Sequence of chain 1.F:
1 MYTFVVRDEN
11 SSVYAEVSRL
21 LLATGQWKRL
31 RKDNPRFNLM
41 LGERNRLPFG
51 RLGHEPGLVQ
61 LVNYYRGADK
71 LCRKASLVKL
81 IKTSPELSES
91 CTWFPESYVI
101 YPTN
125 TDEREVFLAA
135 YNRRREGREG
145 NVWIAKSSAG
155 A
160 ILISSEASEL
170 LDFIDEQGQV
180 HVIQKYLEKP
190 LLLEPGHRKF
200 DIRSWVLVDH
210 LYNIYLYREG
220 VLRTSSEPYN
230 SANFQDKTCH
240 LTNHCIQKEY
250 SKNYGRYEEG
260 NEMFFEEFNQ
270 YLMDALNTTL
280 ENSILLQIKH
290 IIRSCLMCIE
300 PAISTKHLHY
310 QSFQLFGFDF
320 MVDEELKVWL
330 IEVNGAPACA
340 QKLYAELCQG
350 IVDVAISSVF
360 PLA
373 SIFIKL

Binding-site contacts:
Ligand atom O3A contacts residue ASP318 of chain 1.F at 3.6 Å (salt-bridge).
Ligand atom O3G contacts residue GLU331 of chain 1.F at 2.8 Å (salt-bridge).
Ligand atom C3B contacts residue GLU331 of chain 1.F at 3.0 Å.
Ligand atom PB contacts residue ASP318 of chain 1.F at 3.8 Å.
Ligand atom N7 contacts residue ILE148 of chain 1.F at 3.5 Å.
Ligand atom C2 contacts residue MET320 of chain 1.F at 3.5 Å (hydrophobic).
Ligand atom O3' contacts residue ASN242 of chain 1.F at 3.7 Å.
Ligand atom O2A contacts residue LYS150 of chain 1.F at 2.6 Å (salt-bridge).
Ligand atom O3G contacts residue LYS74 of chain 1.F at 3.0 Å (salt-bridge).
Ligand atom O1B contacts residue ARG222 of chain 1.F at 2.7 Å (salt-bridge).
Ligand atom O3A contacts residue GLU331 of chain 1.F at 2.7 Å (salt-bridge).
Ligand atom O1B contacts residue ASN333 of chain 1.F at 3.7 Å.
Ligand atom O2' contacts residue HIS239 of chain 1.F at 3.8 Å.
Ligand atom C2' contacts residue ILE330 of chain 1.F at 3.9 Å (hydrophobic).
Ligand atom N6 contacts residue LYS184 of chain 1.F at 2.7 Å (salt-bridge).
Ligand atom PA contacts residue GLU331 of chain 1.F at 3.6 Å.
Ligand atom N6 contacts residue TYR185 of chain 1.F at 3.8 Å.
Ligand atom C6 contacts residue LEU186 of chain 1.F at 3.9 Å (hydrophobic).
Ligand atom C2 contacts residue LYS198 of chain 1.F at 3.8 Å.
Ligand atom O2A contacts residue LYS74 of chain 1.F at 3.9 Å.
Ligand atom N3 contacts residue LYS198 of chain 1.F at 3.5 Å (salt-bridge).
Ligand atom O2A contacts residue GLU331 of chain 1.F at 3.2 Å (salt-bridge).
Ligand atom O2' contacts residue MET320 of chain 1.F at 3.4 Å.
Ligand atom O1A contacts residue ASN242 of chain 1.F at 3.6 Å.
Ligand atom C6 contacts residue LYS184 of chain 1.F at 3.8 Å.
Ligand atom C5' contacts residue ASN242 of chain 1.F at 3.1 Å.
Ligand atom PB contacts residue GLU331 of chain 1.F at 3.4 Å.
Ligand atom C3' contacts residue ASP200 of chain 1.F at 3.8 Å.
Ligand atom C3B contacts residue ASN333 of chain 1.F at 3.5 Å.
Ligand atom N1 contacts residue LEU186 of chain 1.F at 3.2 Å (h-bond).
Ligand atom N6 contacts residue GLN183 of chain 1.F at 3.7 Å.
Ligand atom PG contacts residue GLU331 of chain 1.F at 3.4 Å.
Ligand atom O3' contacts residue ASP200 of chain 1.F at 3.1 Å (salt-bridge).
Ligand atom O3' contacts residue THR241 of chain 1.F at 3.1 Å (h-bond).
Ligand atom N7 contacts residue GLN183 of chain 1.F at 3.9 Å.
Ligand atom C4' contacts residue ASN242 of chain 1.F at 3.6 Å.
Ligand atom O1B contacts residue ASP318 of chain 1.F at 2.7 Å (salt-bridge).
Ligand atom N3 contacts residue MET320 of chain 1.F at 3.4 Å.
Ligand atom O2' contacts residue LYS198 of chain 1.F at 3.5 Å.
Ligand atom O2B contacts residue ASN242 of chain 1.F at 3.3 Å (h-bond).

The small molecule below binds the protein below.
Small molecule (SMILES): Nc1ncnc2c1ncn2[C@@H]1O[C@H](CO[P](=O)(O)O[P](=O)(O)CP(=O)(O)O)[C@@H](O)[C@H]1O